Sequence of chain 1.A:
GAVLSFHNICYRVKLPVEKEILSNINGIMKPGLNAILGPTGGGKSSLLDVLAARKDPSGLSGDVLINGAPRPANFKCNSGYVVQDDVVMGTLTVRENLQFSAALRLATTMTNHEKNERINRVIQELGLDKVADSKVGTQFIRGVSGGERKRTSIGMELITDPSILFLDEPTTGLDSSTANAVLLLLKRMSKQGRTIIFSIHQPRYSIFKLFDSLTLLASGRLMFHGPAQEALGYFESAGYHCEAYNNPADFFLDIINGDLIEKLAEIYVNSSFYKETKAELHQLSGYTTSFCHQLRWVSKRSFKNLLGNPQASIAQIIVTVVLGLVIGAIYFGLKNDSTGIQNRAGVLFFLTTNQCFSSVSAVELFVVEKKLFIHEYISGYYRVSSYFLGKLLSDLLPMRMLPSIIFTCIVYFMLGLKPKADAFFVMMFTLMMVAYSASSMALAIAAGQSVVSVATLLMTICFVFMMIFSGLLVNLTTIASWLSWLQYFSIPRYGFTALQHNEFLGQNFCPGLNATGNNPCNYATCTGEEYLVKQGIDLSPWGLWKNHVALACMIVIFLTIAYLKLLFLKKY

A small-molecule ligand and the protein it binds are described below.
Small molecule (SMILES): CC(C)CCC[C@@H](C)[C@H]1CC[C@H]2[C@@H]3CC=C4C[C@@H](O)CC[C@]4(C)[C@H]3CC[C@]12C

Binding-site contacts:
Ligand atom C4 contacts residue ALA526 of chain 1.A at 4.0 Å (hydrophobic).
Ligand atom C21 contacts residue PEE1 of chain 1.U at 3.7 Å.
Ligand atom C26 contacts residue MET548 of chain 1.A at 4.5 Å (hydrophobic).
Ligand atom C15 contacts residue PHE640 of chain 1.A at 3.6 Å (hydrophobic).
Ligand atom C6 contacts residue ALA526 of chain 1.A at 4.2 Å (hydrophobic).
Ligand atom C6 contacts residue ILE527 of chain 1.A at 4.0 Å (hydrophobic).
Ligand atom C3 contacts residue LYS647 of chain 1.A at 3.4 Å.
Ligand atom C3 contacts residue ALA526 of chain 1.A at 4.1 Å (hydrophobic).
Ligand atom C24 contacts residue CYS544 of chain 1.A at 4.4 Å (hydrophobic).
Ligand atom C12 contacts residue CYS544 of chain 1.A at 4.3 Å (hydrophobic).
Ligand atom C26 contacts residue LEU568 of chain 1.A at 3.4 Å (hydrophobic).
Ligand atom C27 contacts residue PEE1 of chain 1.U at 3.8 Å.
Ligand atom C6 contacts residue ILE643 of chain 1.A at 4.4 Å (hydrophobic).
Ligand atom C4 contacts residue LYS647 of chain 1.A at 4.3 Å.
Ligand atom C22 contacts residue PHE571 of chain 1.A at 3.8 Å (hydrophobic).
Ligand atom C17 contacts residue CYS544 of chain 1.A at 4.4 Å (hydrophobic).
Ligand atom C5 contacts residue ALA526 of chain 1.A at 4.5 Å (hydrophobic).
Ligand atom C9 contacts residue ILE527 of chain 1.A at 4.3 Å (hydrophobic).
Ligand atom C26 contacts residue PHE571 of chain 1.A at 4.4 Å (hydrophobic).
Ligand atom C24 contacts residue MET548 of chain 1.A at 3.6 Å (hydrophobic).
Ligand atom C26 contacts residue PHE551 of chain 1.A at 3.7 Å (hydrophobic).
Ligand atom C25 contacts residue PHE571 of chain 1.A at 4.0 Å (hydrophobic).
Ligand atom C24 contacts residue PHE571 of chain 1.A at 4.1 Å (hydrophobic).
Ligand atom C16 contacts residue MET523 of chain 1.A at 3.9 Å (hydrophobic).
Ligand atom C22 contacts residue MET548 of chain 1.A at 4.1 Å (hydrophobic).
Ligand atom C16 contacts residue MET548 of chain 1.A at 4.2 Å (hydrophobic).
Ligand atom C25 contacts residue LEU568 of chain 1.A at 4.3 Å (hydrophobic).
Ligand atom O1 contacts residue ALA526 of chain 1.A at 4.5 Å.
Ligand atom C26 contacts residue PHE547 of chain 1.A at 3.4 Å (hydrophobic).
Ligand atom C5 contacts residue ILE527 of chain 1.A at 4.4 Å (hydrophobic).
Ligand atom C7 contacts residue ILE527 of chain 1.A at 3.9 Å (hydrophobic).
Ligand atom C16 contacts residue PHE640 of chain 1.A at 4.4 Å (hydrophobic).
Ligand atom C24 contacts residue PHE547 of chain 1.A at 4.4 Å (hydrophobic).
Ligand atom C4 contacts residue ILE643 of chain 1.A at 4.2 Å (hydrophobic).
Ligand atom O1 contacts residue LYS647 of chain 1.A at 2.9 Å (salt-bridge).
Ligand atom C15 contacts residue MET523 of chain 1.A at 4.1 Å (hydrophobic).
Ligand atom C23 contacts residue MET548 of chain 1.A at 4.0 Å (hydrophobic).
Ligand atom C25 contacts residue PHE547 of chain 1.A at 4.2 Å (hydrophobic).
Ligand atom C27 contacts residue PHE547 of chain 1.A at 3.9 Å (hydrophobic).
Ligand atom C7 contacts residue PHE640 of chain 1.A at 4.1 Å (hydrophobic).